Binding-site contacts:
Ligand atom C4A contacts residue PRO174 of chain 10.A at 3.4 Å (hydrophobic).
Ligand atom C1B contacts residue VAL188 of chain 10.A at 3.7 Å (hydrophobic).
Ligand atom CM1 contacts residue VAL176 of chain 10.A at 3.4 Å (hydrophobic).
Ligand atom C4B contacts residue PHE186 of chain 10.A at 3.9 Å (hydrophobic).
Ligand atom C4 contacts residue LEU106 of chain 10.A at 3.6 Å (hydrophobic).
Ligand atom N3A contacts residue TYR152 of chain 10.A at 3.6 Å.
Ligand atom C5 contacts residue LEU106 of chain 10.A at 3.8 Å (hydrophobic).
Ligand atom C4C contacts residue VAL191 of chain 10.A at 3.3 Å (hydrophobic).
Ligand atom C5A contacts residue PHE186 of chain 10.A at 3.7 Å (hydrophobic).
Ligand atom C5B contacts residue MET224 of chain 10.A at 3.2 Å (hydrophobic).
Ligand atom N3A contacts residue PRO174 of chain 10.A at 3.9 Å.
Ligand atom CM1 contacts residue SER175 of chain 10.A at 3.9 Å.
Ligand atom C4 contacts residue TYR197 of chain 10.A at 3.9 Å (hydrophobic).
Ligand atom C4B contacts residue TYR152 of chain 10.A at 4.0 Å (hydrophobic).
Ligand atom C3 contacts residue ASN219 of chain 10.A at 3.9 Å.
Ligand atom C2B contacts residue VAL188 of chain 10.A at 3.3 Å (hydrophobic).
Ligand atom C1B contacts residue TYR128 of chain 10.A at 3.7 Å (hydrophobic).
Ligand atom C5A contacts residue VAL176 of chain 10.A at 3.8 Å (hydrophobic).
Ligand atom C5B contacts residue PHE186 of chain 10.A at 3.9 Å (hydrophobic).
Ligand atom C2A contacts residue TYR152 of chain 10.A at 3.8 Å (hydrophobic).
Ligand atom C3B contacts residue VAL188 of chain 10.A at 3.5 Å (hydrophobic).
Ligand atom C1C contacts residue LEU106 of chain 10.A at 3.6 Å (hydrophobic).
Ligand atom C2A contacts residue PHE186 of chain 10.A at 3.6 Å (hydrophobic).
Ligand atom C4 contacts residue PHE124 of chain 10.A at 3.9 Å (hydrophobic).
Ligand atom CM1 contacts residue PRO174 of chain 10.A at 3.8 Å (hydrophobic).
Ligand atom C2C contacts residue TYR197 of chain 10.A at 3.8 Å (hydrophobic).
Ligand atom O1B contacts residue TYR128 of chain 10.A at 3.4 Å (h-bond).
Ligand atom CM1 contacts residue LEU14 of chain 6.C at 3.3 Å (hydrophobic).
Ligand atom O1 contacts residue ASN219 of chain 10.A at 3.9 Å.
Ligand atom C5C contacts residue VAL191 of chain 10.A at 3.7 Å (hydrophobic).
Ligand atom N3A contacts residue ALA24 of chain 10.C at 3.9 Å.
Ligand atom C3B contacts residue TYR152 of chain 10.A at 3.6 Å (hydrophobic).
Ligand atom C3C contacts residue TYR128 of chain 10.A at 3.3 Å (hydrophobic).
Ligand atom C6B contacts residue MET224 of chain 10.A at 3.6 Å (hydrophobic).
Ligand atom O1A contacts residue PHE186 of chain 10.A at 3.2 Å.
Ligand atom C4C contacts residue TYR197 of chain 10.A at 4.0 Å (hydrophobic).
Ligand atom C1B contacts residue ILE104 of chain 10.A at 4.0 Å (hydrophobic).
Ligand atom C6B contacts residue TYR128 of chain 10.A at 3.4 Å (hydrophobic).
Ligand atom N2 contacts residue ASN219 of chain 10.A at 3.0 Å (h-bond).
Ligand atom C6B contacts residue ILE104 of chain 10.A at 3.6 Å (hydrophobic).

Sequence of chain 6.C:
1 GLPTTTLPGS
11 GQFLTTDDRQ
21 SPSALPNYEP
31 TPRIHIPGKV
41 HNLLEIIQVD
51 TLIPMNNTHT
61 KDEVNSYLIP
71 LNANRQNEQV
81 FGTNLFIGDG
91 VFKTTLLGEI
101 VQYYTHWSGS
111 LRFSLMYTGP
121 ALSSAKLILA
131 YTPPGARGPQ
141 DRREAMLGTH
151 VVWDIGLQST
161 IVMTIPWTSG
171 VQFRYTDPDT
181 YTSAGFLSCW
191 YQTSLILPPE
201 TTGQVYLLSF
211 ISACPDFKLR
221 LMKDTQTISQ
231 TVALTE

Sequence of chain 10.C:
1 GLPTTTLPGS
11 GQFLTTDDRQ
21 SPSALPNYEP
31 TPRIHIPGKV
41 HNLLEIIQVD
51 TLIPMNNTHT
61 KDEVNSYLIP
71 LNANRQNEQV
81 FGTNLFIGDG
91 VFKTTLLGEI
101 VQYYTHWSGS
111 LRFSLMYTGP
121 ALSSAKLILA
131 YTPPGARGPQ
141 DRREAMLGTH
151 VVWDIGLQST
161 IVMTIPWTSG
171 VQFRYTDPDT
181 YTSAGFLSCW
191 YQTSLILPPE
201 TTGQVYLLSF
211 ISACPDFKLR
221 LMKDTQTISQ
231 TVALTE

Sequence of chain 10.A:
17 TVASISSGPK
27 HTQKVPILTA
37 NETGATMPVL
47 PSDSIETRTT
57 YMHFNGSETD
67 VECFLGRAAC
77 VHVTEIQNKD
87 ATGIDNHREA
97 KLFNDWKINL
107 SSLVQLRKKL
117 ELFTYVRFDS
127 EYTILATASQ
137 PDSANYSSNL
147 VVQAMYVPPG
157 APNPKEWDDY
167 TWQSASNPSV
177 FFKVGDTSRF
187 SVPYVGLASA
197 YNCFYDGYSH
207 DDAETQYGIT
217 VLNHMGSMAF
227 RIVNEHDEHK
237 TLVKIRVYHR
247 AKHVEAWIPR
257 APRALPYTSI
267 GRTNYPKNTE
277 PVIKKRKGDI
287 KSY

The protein below binds the small molecule below.
Small molecule (SMILES): Cc1cc(CCCCCOc2ccc(C3=N[C@@H](C)CO3)cc2)on1